Sequence of chain 1.A:
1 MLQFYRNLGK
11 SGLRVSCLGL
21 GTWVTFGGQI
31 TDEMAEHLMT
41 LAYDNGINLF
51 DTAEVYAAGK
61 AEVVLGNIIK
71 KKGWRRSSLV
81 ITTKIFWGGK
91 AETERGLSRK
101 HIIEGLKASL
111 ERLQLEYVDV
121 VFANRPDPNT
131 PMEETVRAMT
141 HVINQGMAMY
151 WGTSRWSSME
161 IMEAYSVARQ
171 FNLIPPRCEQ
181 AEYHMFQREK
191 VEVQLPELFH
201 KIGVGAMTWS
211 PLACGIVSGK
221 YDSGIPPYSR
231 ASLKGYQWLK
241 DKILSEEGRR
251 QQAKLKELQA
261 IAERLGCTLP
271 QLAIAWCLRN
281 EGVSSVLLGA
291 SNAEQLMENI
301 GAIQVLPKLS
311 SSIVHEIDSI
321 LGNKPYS

Binding-site contacts:
Ligand atom C12 contacts residue VAL55 of chain 1.A at 3.9 Å (hydrophobic).
Ligand atom C11 contacts residue TRP87 of chain 1.A at 4.0 Å (hydrophobic).
Ligand atom O5 contacts residue NDP1 of chain 1.B at 3.2 Å.
Ligand atom C17 contacts residue ASN124 of chain 1.A at 4.2 Å.
Ligand atom C1 contacts residue TRP87 of chain 1.A at 3.9 Å (hydrophobic).
Ligand atom C18 contacts residue TRP23 of chain 1.A at 3.6 Å (hydrophobic).
Ligand atom C16 contacts residue ARG155 of chain 1.A at 3.9 Å.
Ligand atom O3 contacts residue TRP87 of chain 1.A at 4.0 Å.
Ligand atom O4 contacts residue LYS84 of chain 1.A at 3.6 Å.
Ligand atom C21 contacts residue TYR56 of chain 1.A at 3.5 Å (hydrophobic).
Ligand atom C21 contacts residue NDP1 of chain 1.B at 3.2 Å.
Ligand atom O1 contacts residue TRP87 of chain 1.A at 3.6 Å (h-bond).
Ligand atom C14 contacts residue TRP87 of chain 1.A at 4.2 Å (hydrophobic).
Ligand atom C9 contacts residue TRP87 of chain 1.A at 3.9 Å (hydrophobic).
Ligand atom C21 contacts residue TRP23 of chain 1.A at 3.3 Å (hydrophobic).
Ligand atom C15 contacts residue ARG155 of chain 1.A at 3.5 Å.
Ligand atom C11 contacts residue VAL55 of chain 1.A at 4.1 Å (hydrophobic).
Ligand atom C2 contacts residue TRP87 of chain 1.A at 3.5 Å (hydrophobic).
Ligand atom O3 contacts residue ASN124 of chain 1.A at 3.0 Å (h-bond).
Ligand atom C3 contacts residue TRP87 of chain 1.A at 3.5 Å (hydrophobic).
Ligand atom C20 contacts residue NDP1 of chain 1.B at 3.3 Å.
Ligand atom C5 contacts residue TRP87 of chain 1.A at 4.4 Å (hydrophobic).
Ligand atom O3 contacts residue ARG155 of chain 1.A at 3.8 Å.
Ligand atom C20 contacts residue TYR56 of chain 1.A at 3.7 Å (hydrophobic).
Ligand atom C14 contacts residue ARG155 of chain 1.A at 3.9 Å.
Ligand atom O4 contacts residue ASN124 of chain 1.A at 3.4 Å (h-bond).
Ligand atom C8 contacts residue TRP87 of chain 1.A at 4.3 Å (hydrophobic).
Ligand atom O4 contacts residue TYR56 of chain 1.A at 3.1 Å (h-bond).
Ligand atom O2 contacts residue VAL55 of chain 1.A at 3.5 Å.
Ligand atom C1 contacts residue VAL55 of chain 1.A at 4.2 Å (hydrophobic).
Ligand atom C16 contacts residue NDP1 of chain 1.B at 3.5 Å.
Ligand atom C12 contacts residue TRP87 of chain 1.A at 3.6 Å (hydrophobic).
Ligand atom C17 contacts residue NDP1 of chain 1.B at 3.4 Å.
Ligand atom O3 contacts residue NDP1 of chain 1.B at 2.9 Å (h-bond).
Ligand atom C20 contacts residue ASN124 of chain 1.A at 4.2 Å.
Ligand atom O5 contacts residue TYR56 of chain 1.A at 2.3 Å (h-bond).
Ligand atom O4 contacts residue NDP1 of chain 1.B at 3.1 Å (h-bond).
Ligand atom O5 contacts residue TRP23 of chain 1.A at 3.2 Å.
Ligand atom C4 contacts residue TRP87 of chain 1.A at 4.1 Å (hydrophobic).
Ligand atom O1 contacts residue ARG95 of chain 1.A at 4.4 Å.

A protein and the small-molecule ligand that binds it are described below.
Small molecule (SMILES): C[C@]12C=CC(=O)C=C1CC[C@@H]1[C@@H]2C(=O)C[C@@]2(C)[C@H]1CC[C@]2(O)C(O)=CO